A small-molecule ligand and the protein it binds are described below.
Small molecule (SMILES): CC(=O)N[C@H]1[C@H](O[C@H]2[C@H](O)[C@@H](NC(C)=O)CO[C@@H]2CO)O[C@H](CO)[C@@H](O)[C@@H]1O

Binding-site contacts:
Ligand atom C3 contacts residue ASN600 of chain 1.C at 3.8 Å.
Ligand atom C6 contacts residue THR602 of chain 1.C at 3.9 Å.
Ligand atom C5 contacts residue THR602 of chain 1.C at 3.7 Å.
Ligand atom C5 contacts residue ASN600 of chain 1.C at 3.7 Å.
Ligand atom O5 contacts residue ASN600 of chain 1.C at 2.4 Å (h-bond).
Ligand atom C7 contacts residue ASN600 of chain 1.C at 3.4 Å.
Ligand atom C4 contacts residue ASN600 of chain 1.C at 4.2 Å.
Ligand atom C1 contacts residue THR602 of chain 1.C at 3.5 Å.
Ligand atom C1 contacts residue ASN600 of chain 1.C at 1.4 Å.
Ligand atom C2 contacts residue ASN600 of chain 1.C at 2.5 Å.
Ligand atom O5 contacts residue THR602 of chain 1.C at 3.0 Å (h-bond).
Ligand atom C8 contacts residue ASN600 of chain 1.C at 4.5 Å.
Ligand atom N2 contacts residue ASN600 of chain 1.C at 2.9 Å (h-bond).
Ligand atom O7 contacts residue ASN600 of chain 1.C at 3.5 Å (h-bond).

Sequence of chain 1.C:
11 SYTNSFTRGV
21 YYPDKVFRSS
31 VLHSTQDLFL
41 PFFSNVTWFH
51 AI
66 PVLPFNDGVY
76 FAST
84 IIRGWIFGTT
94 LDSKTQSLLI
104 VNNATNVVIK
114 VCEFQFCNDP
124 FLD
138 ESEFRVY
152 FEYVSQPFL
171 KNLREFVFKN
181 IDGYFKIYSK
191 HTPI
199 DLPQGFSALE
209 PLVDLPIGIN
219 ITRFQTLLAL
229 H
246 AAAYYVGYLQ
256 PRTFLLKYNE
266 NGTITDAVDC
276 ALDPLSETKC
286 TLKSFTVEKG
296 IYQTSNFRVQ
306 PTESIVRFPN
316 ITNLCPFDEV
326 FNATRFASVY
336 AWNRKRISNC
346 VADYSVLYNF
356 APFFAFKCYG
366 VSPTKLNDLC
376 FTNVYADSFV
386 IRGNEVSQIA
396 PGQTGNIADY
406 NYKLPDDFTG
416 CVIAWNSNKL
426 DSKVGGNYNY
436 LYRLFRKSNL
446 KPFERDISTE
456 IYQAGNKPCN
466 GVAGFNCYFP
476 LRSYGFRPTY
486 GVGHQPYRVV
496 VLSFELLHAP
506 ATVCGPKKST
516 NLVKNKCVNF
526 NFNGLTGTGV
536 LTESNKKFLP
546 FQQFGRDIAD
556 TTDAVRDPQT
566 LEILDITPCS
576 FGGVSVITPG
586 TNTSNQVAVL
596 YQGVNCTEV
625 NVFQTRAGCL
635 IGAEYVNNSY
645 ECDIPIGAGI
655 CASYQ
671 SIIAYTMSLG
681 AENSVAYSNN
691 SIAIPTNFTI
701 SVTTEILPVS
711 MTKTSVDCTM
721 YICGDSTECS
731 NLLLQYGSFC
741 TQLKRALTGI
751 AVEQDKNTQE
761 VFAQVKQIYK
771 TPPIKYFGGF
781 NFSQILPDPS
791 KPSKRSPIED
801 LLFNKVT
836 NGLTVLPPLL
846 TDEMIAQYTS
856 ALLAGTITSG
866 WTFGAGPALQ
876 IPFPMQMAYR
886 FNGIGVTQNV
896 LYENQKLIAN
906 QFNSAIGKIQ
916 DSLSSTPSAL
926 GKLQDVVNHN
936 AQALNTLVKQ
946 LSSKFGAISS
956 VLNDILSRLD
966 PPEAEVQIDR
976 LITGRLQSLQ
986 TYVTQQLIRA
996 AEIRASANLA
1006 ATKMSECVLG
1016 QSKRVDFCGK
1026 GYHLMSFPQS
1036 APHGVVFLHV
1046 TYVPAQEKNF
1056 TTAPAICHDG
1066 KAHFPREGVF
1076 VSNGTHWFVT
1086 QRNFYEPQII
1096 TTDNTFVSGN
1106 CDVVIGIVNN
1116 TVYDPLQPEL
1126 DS